Binding-site contacts:
Ligand atom O5 contacts residue ASN219 of chain 1.B at 2.4 Å (h-bond).
Ligand atom C3 contacts residue THR221 of chain 1.B at 3.8 Å.
Ligand atom C3 contacts residue ASN219 of chain 1.B at 3.8 Å.
Ligand atom O7 contacts residue ASN219 of chain 1.B at 3.5 Å (h-bond).
Ligand atom C1 contacts residue GLU309 of chain 1.B at 4.4 Å.
Ligand atom O5 contacts residue GLN308 of chain 1.B at 3.5 Å.
Ligand atom C5 contacts residue THR221 of chain 1.B at 3.6 Å.
Ligand atom C6 contacts residue GLN308 of chain 1.B at 3.9 Å.
Ligand atom C5 contacts residue GLN308 of chain 1.B at 4.3 Å.
Ligand atom C6 contacts residue GLU309 of chain 1.B at 3.1 Å.
Ligand atom C1 contacts residue THR221 of chain 1.B at 3.2 Å.
Ligand atom C2 contacts residue ASN219 of chain 1.B at 2.5 Å.
Ligand atom O7 contacts residue THR221 of chain 1.B at 4.2 Å.
Ligand atom C8 contacts residue TYR330 of chain 1.B at 3.4 Å (hydrophobic).
Ligand atom C5 contacts residue GLU309 of chain 1.B at 4.5 Å.
Ligand atom O7 contacts residue ASN272 of chain 1.B at 3.6 Å (h-bond).
Ligand atom C3 contacts residue GLU332 of chain 1.B at 3.6 Å.
Ligand atom C7 contacts residue ASN272 of chain 1.B at 4.0 Å.
Ligand atom N2 contacts residue ASN219 of chain 1.B at 2.9 Å (h-bond).
Ligand atom C7 contacts residue ASN219 of chain 1.B at 3.4 Å.
Ligand atom N2 contacts residue THR221 of chain 1.B at 3.9 Å.
Ligand atom C8 contacts residue ASN272 of chain 1.B at 3.4 Å.
Ligand atom O6 contacts residue GLN308 of chain 1.B at 3.6 Å.
Ligand atom C8 contacts residue PHE222 of chain 1.B at 3.4 Å (hydrophobic).
Ligand atom O3 contacts residue GLU332 of chain 1.B at 3.6 Å.
Ligand atom N2 contacts residue GLU309 of chain 1.B at 4.3 Å.
Ligand atom O6 contacts residue GLU309 of chain 1.B at 2.4 Å (salt-bridge).
Ligand atom C4 contacts residue GLU332 of chain 1.B at 4.4 Å.
Ligand atom C1 contacts residue GLN308 of chain 1.B at 4.1 Å.
Ligand atom C2 contacts residue THR221 of chain 1.B at 3.8 Å.
Ligand atom C4 contacts residue THR221 of chain 1.B at 4.2 Å.
Ligand atom C5 contacts residue ASN219 of chain 1.B at 3.6 Å.
Ligand atom C4 contacts residue ASN219 of chain 1.B at 4.2 Å.
Ligand atom C8 contacts residue ASN219 of chain 1.B at 4.4 Å.
Ligand atom C1 contacts residue ASN219 of chain 1.B at 1.4 Å.
Ligand atom O5 contacts residue THR221 of chain 1.B at 3.8 Å.
Ligand atom O4 contacts residue GLU332 of chain 1.B at 4.1 Å.

This protein binds this small molecule.
Small molecule (SMILES): CC(=O)N[C@H]1[C@H](O[C@H]2[C@H](O)[C@@H](NC(C)=O)CO[C@@H]2CO)O[C@H](CO)[C@@H](O)[C@@H]1O

Sequence of chain 1.B:
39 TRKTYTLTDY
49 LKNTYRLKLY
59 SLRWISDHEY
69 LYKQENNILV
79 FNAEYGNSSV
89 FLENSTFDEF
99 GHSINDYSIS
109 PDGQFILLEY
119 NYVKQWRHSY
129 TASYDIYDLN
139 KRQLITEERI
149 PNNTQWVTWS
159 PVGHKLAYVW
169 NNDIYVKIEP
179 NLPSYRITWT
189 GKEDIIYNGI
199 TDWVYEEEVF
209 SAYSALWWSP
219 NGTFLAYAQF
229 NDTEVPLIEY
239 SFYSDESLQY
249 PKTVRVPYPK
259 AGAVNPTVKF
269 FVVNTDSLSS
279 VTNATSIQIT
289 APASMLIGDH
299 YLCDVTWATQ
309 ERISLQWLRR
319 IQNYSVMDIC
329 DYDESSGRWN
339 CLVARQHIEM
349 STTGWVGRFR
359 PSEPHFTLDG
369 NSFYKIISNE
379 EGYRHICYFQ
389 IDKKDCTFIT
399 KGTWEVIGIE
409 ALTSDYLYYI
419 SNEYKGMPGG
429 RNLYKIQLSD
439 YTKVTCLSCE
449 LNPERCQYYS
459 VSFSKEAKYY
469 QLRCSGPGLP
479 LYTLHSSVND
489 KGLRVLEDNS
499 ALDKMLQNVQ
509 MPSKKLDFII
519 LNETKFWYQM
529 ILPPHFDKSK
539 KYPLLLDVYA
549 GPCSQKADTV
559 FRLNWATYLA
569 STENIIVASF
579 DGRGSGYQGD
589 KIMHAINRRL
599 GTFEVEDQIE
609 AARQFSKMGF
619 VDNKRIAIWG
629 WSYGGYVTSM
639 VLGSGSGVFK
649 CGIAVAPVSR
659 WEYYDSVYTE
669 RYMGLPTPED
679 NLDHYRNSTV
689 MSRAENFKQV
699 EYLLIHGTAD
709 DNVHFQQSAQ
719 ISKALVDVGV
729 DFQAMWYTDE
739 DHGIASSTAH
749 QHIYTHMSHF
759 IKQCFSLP